This protein binds this small molecule.
Small molecule (SMILES): Cc1cn[nH]c(=O)c1

Binding-site contacts:
Ligand atom C1 contacts residue ILE96 of chain 1.B at 4.1 Å (hydrophobic).
Ligand atom C4 contacts residue TYR72 of chain 1.B at 3.5 Å (hydrophobic).
Ligand atom C contacts residue PHE100 of chain 1.B at 4.3 Å (hydrophobic).
Ligand atom N1 contacts residue TYR72 of chain 1.B at 3.5 Å.
Ligand atom C1 contacts residue TYR72 of chain 1.B at 3.5 Å (hydrophobic).
Ligand atom O contacts residue GLU87 of chain 1.B at 3.6 Å (salt-bridge).
Ligand atom C contacts residue ILE96 of chain 1.B at 4.0 Å (hydrophobic).
Ligand atom C contacts residue THR11 of chain 1.B at 3.7 Å.
Ligand atom C2 contacts residue THR11 of chain 1.B at 3.6 Å.
Ligand atom C3 contacts residue GLU87 of chain 1.B at 3.6 Å.
Ligand atom O contacts residue TYR72 of chain 1.B at 3.6 Å.
Ligand atom C4 contacts residue PRO9 of chain 1.B at 4.0 Å (hydrophobic).
Ligand atom N contacts residue TYR72 of chain 1.B at 3.6 Å.
Ligand atom C contacts residue PHE10 of chain 1.B at 3.9 Å (hydrophobic).
Ligand atom C1 contacts residue THR11 of chain 1.B at 4.1 Å.
Ligand atom O contacts residue LYS92 of chain 1.B at 3.6 Å.
Ligand atom C4 contacts residue PHE93 of chain 1.B at 4.0 Å (hydrophobic).
Ligand atom C3 contacts residue TYR72 of chain 1.B at 3.6 Å (hydrophobic).
Ligand atom N1 contacts residue GLU87 of chain 1.B at 3.5 Å (salt-bridge).
Ligand atom C contacts residue TYR72 of chain 1.B at 3.8 Å (hydrophobic).
Ligand atom N contacts residue GLU87 of chain 1.B at 2.7 Å (salt-bridge).
Ligand atom N1 contacts residue PHE93 of chain 1.B at 3.7 Å.
Ligand atom C contacts residue PRO9 of chain 1.B at 3.9 Å (hydrophobic).
Ligand atom C4 contacts residue ILE96 of chain 1.B at 3.9 Å (hydrophobic).
Ligand atom C2 contacts residue TYR72 of chain 1.B at 3.5 Å (hydrophobic).
Ligand atom N contacts residue LYS92 of chain 1.B at 4.1 Å.
Ligand atom C3 contacts residue LYS92 of chain 1.B at 4.2 Å.

Sequence of chain 1.B:
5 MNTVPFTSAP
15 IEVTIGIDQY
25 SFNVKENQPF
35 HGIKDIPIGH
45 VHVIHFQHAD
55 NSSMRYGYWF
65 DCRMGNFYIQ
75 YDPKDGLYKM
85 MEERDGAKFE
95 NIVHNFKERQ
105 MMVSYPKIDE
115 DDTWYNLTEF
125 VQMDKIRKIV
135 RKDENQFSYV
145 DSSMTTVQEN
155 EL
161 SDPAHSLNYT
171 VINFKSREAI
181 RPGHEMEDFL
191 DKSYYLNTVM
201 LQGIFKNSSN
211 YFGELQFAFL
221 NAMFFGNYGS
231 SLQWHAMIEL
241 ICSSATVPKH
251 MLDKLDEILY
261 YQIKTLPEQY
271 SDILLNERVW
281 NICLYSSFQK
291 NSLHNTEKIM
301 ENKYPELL